This small molecule binds to this protein.
Small molecule (SMILES): Cc1cn([C@H]2C[C@H](O[P](=O)(O)OC[C@H]3O[C@@H](n4ccc(N)nc4=O)C[C@@H]3O[P](=O)(O)OC[C@H]3O[C@@H](n4cc(C)c(=O)[nH]c4=O)C[C@@H]3O[P](=O)(O)OC[C@H]3O[C@@H](n4cnc5c(N)ncnc54)C[C@@H]3O[P](=O)(O)OC[C@H]3O[C@@H](n4cnc5c(N)ncnc54)C[C@@H]3O[P](=O)(O)OC[C@H]3O[C@@H](n4cc(C)c(=O)[nH]c4=O)C[C@@H]3O[P](=O)(O)OC[C@H]3O[C@@H](n4cnc5c(=O)nc(N)[nH]c54)C[C@@H]3O)[C@@H](COP(=O)(O)O)O2)c(=O)[nH]c1=O

Binding-site contacts:
Ligand atom OP1 contacts residue GLY105 of chain 1.C at 2.4 Å (h-bond).
Ligand atom C2 contacts residue DT3 of chain 1.A at 3.3 Å.
Ligand atom O4 contacts residue DT4 of chain 1.A at 3.4 Å (h-bond).
Ligand atom N3 contacts residue DA2 of chain 1.A at 2.7 Å (h-bond).
Ligand atom O4 contacts residue DA2 of chain 1.A at 3.0 Å (h-bond).
Ligand atom O2 contacts residue DG6 of chain 1.A at 3.0 Å (h-bond).
Ligand atom O2 contacts residue DG6 of chain 1.A at 3.2 Å (h-bond).
Ligand atom N1 contacts residue DC1 of chain 1.A at 3.4 Å (h-bond).
Ligand atom N6 contacts residue DT4 of chain 1.A at 2.6 Å (h-bond).
Ligand atom C2 contacts residue DA5 of chain 1.A at 3.4 Å.
Ligand atom C4 contacts residue DG6 of chain 1.A at 3.2 Å.
Ligand atom N3 contacts residue DG6 of chain 1.A at 2.6 Å (h-bond).
Ligand atom N4 contacts residue DA5 of chain 1.A at 3.3 Å (h-bond).
Ligand atom C4 contacts residue DA5 of chain 1.A at 3.2 Å.
Ligand atom OP1 contacts residue ARG254 of chain 1.C at 3.4 Å (salt-bridge).
Ligand atom OP1 contacts residue GLY107 of chain 1.C at 3.2 Å (h-bond).
Ligand atom O4 contacts residue DA5 of chain 1.A at 2.5 Å (h-bond).
Ligand atom O4 contacts residue DA7 of chain 1.A at 3.2 Å (h-bond).
Ligand atom O2 contacts residue DA7 of chain 1.A at 3.0 Å (h-bond).
Ligand atom OP1 contacts residue BA1 of chain 1.D at 2.7 Å.
Ligand atom N6 contacts residue DT3 of chain 1.A at 3.1 Å (h-bond).
Ligand atom OP2 contacts residue PRO108 of chain 1.C at 3.2 Å (h-bond).
Ligand atom P contacts residue BA1 of chain 1.D at 3.2 Å.
Ligand atom N4 contacts residue DG6 of chain 1.A at 3.0 Å (h-bond).
Ligand atom OP2 contacts residue BA1 of chain 1.D at 2.9 Å.
Ligand atom N3 contacts residue DA7 of chain 1.A at 3.1 Å (h-bond).
Ligand atom N2 contacts residue DA2 of chain 1.A at 3.3 Å.
Ligand atom OP1 contacts residue ALA110 of chain 1.C at 2.7 Å (h-bond).
Ligand atom OP2 contacts residue SER109 of chain 1.C at 2.9 Å (h-bond).
Ligand atom N6 contacts residue DA2 of chain 1.A at 3.2 Å (h-bond).
Ligand atom O2 contacts residue DA5 of chain 1.A at 3.4 Å.
Ligand atom C6 contacts residue DT4 of chain 1.A at 3.2 Å.
Ligand atom P contacts residue GLY107 of chain 1.C at 3.4 Å.
Ligand atom O5' contacts residue GLY107 of chain 1.C at 3.1 Å.
Ligand atom C2 contacts residue DT4 of chain 1.A at 3.2 Å.
Ligand atom N1 contacts residue DT3 of chain 1.A at 2.9 Å (h-bond).
Ligand atom OP1 contacts residue ILE106 of chain 1.C at 3.0 Å (h-bond).
Ligand atom N3 contacts residue DA5 of chain 1.A at 2.5 Å (h-bond).
Ligand atom N2 contacts residue DC1 of chain 1.A at 2.8 Å (h-bond).
Ligand atom N1 contacts residue DT4 of chain 1.A at 2.3 Å (h-bond).

Sequence of chain 1.C:
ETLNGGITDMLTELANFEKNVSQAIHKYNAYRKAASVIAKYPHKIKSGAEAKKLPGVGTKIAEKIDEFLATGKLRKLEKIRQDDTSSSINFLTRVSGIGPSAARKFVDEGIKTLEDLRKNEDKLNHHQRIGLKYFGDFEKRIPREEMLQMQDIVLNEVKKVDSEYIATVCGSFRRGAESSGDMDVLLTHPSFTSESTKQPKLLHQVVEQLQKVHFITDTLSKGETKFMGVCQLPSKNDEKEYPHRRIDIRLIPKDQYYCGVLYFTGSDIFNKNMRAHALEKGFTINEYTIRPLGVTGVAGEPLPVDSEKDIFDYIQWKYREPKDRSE